This protein binds this small molecule.
Small molecule (SMILES): NC(=O)[C@H](N)CCC(=O)O

Binding-site contacts:
Ligand atom O contacts residue GLY169 of chain 1.A at 2.7 Å (h-bond).
Ligand atom CG contacts residue ILE87 of chain 1.A at 4.1 Å (hydrophobic).
Ligand atom N1 contacts residue THR40 of chain 1.A at 3.2 Å (h-bond).
Ligand atom O2 contacts residue ALA1 of chain 1.C at 4.1 Å.
Ligand atom N contacts residue HIS106 of chain 1.A at 4.1 Å.
Ligand atom N contacts residue ALA1 of chain 1.C at 1.3 Å.
Ligand atom OXT contacts residue LYS36 of chain 1.A at 2.6 Å (salt-bridge).
Ligand atom C contacts residue ALA168 of chain 1.A at 3.5 Å (hydrophobic).
Ligand atom CD contacts residue ILE87 of chain 1.A at 4.2 Å (hydrophobic).
Ligand atom CG contacts residue ALA1 of chain 1.C at 3.8 Å (hydrophobic).
Ligand atom OXT contacts residue ILE87 of chain 1.A at 3.6 Å.
Ligand atom C contacts residue ILE87 of chain 1.A at 3.7 Å (hydrophobic).
Ligand atom O2 contacts residue HIS106 of chain 1.A at 3.4 Å.
Ligand atom CD contacts residue ALA1 of chain 1.C at 3.7 Å (hydrophobic).
Ligand atom OXT contacts residue ALA168 of chain 1.A at 2.8 Å (h-bond).
Ligand atom C contacts residue LYS36 of chain 1.A at 3.7 Å.
Ligand atom CA contacts residue THR40 of chain 1.A at 3.9 Å.
Ligand atom CD contacts residue GLN39 of chain 1.A at 4.1 Å.
Ligand atom O contacts residue ILE87 of chain 1.A at 4.1 Å.
Ligand atom O2 contacts residue THR40 of chain 1.A at 3.9 Å.
Ligand atom CG contacts residue LEU167 of chain 1.A at 4.1 Å (hydrophobic).
Ligand atom C contacts residue LEU167 of chain 1.A at 3.9 Å (hydrophobic).
Ligand atom CD contacts residue THR40 of chain 1.A at 3.4 Å.
Ligand atom O contacts residue LEU167 of chain 1.A at 3.8 Å.
Ligand atom N1 contacts residue GLN39 of chain 1.A at 3.5 Å (h-bond).
Ligand atom CA contacts residue ALA1 of chain 1.C at 2.5 Å (hydrophobic).
Ligand atom O2 contacts residue HIS16 of chain 1.A at 3.2 Å.
Ligand atom O2 contacts residue GLN39 of chain 1.A at 3.8 Å.
Ligand atom OXT contacts residue GLY169 of chain 1.A at 4.0 Å.
Ligand atom C contacts residue GLY169 of chain 1.A at 3.7 Å.
Ligand atom N1 contacts residue ILE87 of chain 1.A at 3.7 Å.
Ligand atom OXT contacts residue ASP166 of chain 1.A at 4.0 Å.
Ligand atom CB contacts residue LYS36 of chain 1.A at 3.4 Å.
Ligand atom CG contacts residue LYS36 of chain 1.A at 4.1 Å.
Ligand atom OXT contacts residue LEU167 of chain 1.A at 3.3 Å.
Ligand atom CB contacts residue ALA1 of chain 1.C at 3.1 Å (hydrophobic).
Ligand atom O2 contacts residue ILE87 of chain 1.A at 4.3 Å.
Ligand atom O contacts residue ALA168 of chain 1.A at 3.3 Å (h-bond).
Ligand atom CB contacts residue LEU167 of chain 1.A at 4.1 Å (hydrophobic).
Ligand atom CD contacts residue HIS16 of chain 1.A at 3.9 Å.

Sequence of chain 1.A:
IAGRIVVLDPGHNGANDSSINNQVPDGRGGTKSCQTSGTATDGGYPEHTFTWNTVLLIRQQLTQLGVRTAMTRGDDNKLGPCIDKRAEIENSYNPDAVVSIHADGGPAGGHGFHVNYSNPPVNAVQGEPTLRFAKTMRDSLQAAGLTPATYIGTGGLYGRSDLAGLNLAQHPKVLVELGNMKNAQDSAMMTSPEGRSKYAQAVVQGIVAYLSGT